A small-molecule ligand and the protein it binds are described below.
Small molecule (SMILES): CC(=O)N[C@@H]1[C@@H](O)[C@H](O)[C@@H](CO)O[C@H]1O

Sequence of chain 1.A:
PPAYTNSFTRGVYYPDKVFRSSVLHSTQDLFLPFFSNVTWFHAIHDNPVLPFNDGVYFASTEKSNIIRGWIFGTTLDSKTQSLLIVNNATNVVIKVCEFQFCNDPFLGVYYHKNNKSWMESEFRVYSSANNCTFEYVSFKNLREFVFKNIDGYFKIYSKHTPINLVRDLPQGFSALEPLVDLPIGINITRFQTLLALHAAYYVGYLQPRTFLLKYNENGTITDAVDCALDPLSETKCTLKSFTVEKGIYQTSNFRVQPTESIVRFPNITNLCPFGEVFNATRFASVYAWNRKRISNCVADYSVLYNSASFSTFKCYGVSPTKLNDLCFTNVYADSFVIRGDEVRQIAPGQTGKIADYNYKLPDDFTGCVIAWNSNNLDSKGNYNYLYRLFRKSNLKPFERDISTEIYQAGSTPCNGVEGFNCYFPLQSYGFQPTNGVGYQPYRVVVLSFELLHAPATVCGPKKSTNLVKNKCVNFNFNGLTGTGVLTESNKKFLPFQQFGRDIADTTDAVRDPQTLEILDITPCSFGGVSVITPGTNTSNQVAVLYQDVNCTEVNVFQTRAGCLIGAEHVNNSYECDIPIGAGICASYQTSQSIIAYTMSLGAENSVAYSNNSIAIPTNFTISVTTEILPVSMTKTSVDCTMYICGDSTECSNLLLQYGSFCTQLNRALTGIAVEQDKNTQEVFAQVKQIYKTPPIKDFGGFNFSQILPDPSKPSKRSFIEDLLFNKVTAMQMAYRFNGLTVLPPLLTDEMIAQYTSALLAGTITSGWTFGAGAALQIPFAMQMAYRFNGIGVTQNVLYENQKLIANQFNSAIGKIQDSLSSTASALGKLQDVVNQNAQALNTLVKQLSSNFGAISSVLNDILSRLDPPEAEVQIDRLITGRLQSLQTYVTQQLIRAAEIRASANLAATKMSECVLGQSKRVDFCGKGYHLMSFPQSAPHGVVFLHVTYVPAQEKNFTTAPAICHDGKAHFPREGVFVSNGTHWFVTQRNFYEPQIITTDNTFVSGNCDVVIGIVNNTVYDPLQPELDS

Binding-site contacts:
Ligand atom O5 contacts residue ASN343 of chain 1.A at 2.4 Å (h-bond).
Ligand atom C7 contacts residue PHE338 of chain 1.A at 4.3 Å (hydrophobic).
Ligand atom N2 contacts residue ASN343 of chain 1.A at 2.9 Å (h-bond).
Ligand atom C8 contacts residue GLY339 of chain 1.A at 4.5 Å.
Ligand atom C8 contacts residue PHE338 of chain 1.A at 3.5 Å (hydrophobic).
Ligand atom C1 contacts residue ASN343 of chain 1.A at 1.4 Å.
Ligand atom O7 contacts residue ASN343 of chain 1.A at 4.5 Å.
Ligand atom C8 contacts residue VAL367 of chain 1.A at 4.3 Å (hydrophobic).
Ligand atom C3 contacts residue ASN343 of chain 1.A at 3.8 Å.
Ligand atom C7 contacts residue ASN343 of chain 1.A at 3.9 Å.
Ligand atom C8 contacts residue LEU368 of chain 1.A at 3.9 Å (hydrophobic).
Ligand atom C5 contacts residue ASN343 of chain 1.A at 3.6 Å.
Ligand atom C4 contacts residue ASN343 of chain 1.A at 4.2 Å.
Ligand atom C2 contacts residue ASN343 of chain 1.A at 2.4 Å.
Ligand atom O7 contacts residue VAL367 of chain 1.A at 4.3 Å.